This small molecule binds to this protein.
Small molecule (SMILES): CC(=O)N[C@H]1[C@H](O[C@H]2[C@H](O)[C@@H](NC(C)=O)CO[C@@H]2CO)O[C@H](CO)[C@@H](O)[C@@H]1O

Binding-site contacts:
Ligand atom C4 contacts residue ASN252 of chain 1.D at 4.2 Å.
Ligand atom C5 contacts residue ASN252 of chain 1.D at 3.7 Å.
Ligand atom O6 contacts residue PHE297 of chain 1.D at 3.9 Å.
Ligand atom O7 contacts residue ASN252 of chain 1.D at 3.7 Å.
Ligand atom O7 contacts residue LYS301 of chain 1.D at 3.3 Å (salt-bridge).
Ligand atom C6 contacts residue TYR317 of chain 1.D at 3.8 Å (hydrophobic).
Ligand atom C1 contacts residue TYR317 of chain 1.D at 4.3 Å (hydrophobic).
Ligand atom C7 contacts residue TYR317 of chain 1.D at 4.2 Å (hydrophobic).
Ligand atom O7 contacts residue TYR317 of chain 1.D at 3.4 Å (h-bond).
Ligand atom C7 contacts residue ILE319 of chain 1.D at 4.2 Å (hydrophobic).
Ligand atom C8 contacts residue ILE319 of chain 1.D at 3.6 Å (hydrophobic).
Ligand atom C8 contacts residue GLU295 of chain 1.D at 4.2 Å.
Ligand atom C6 contacts residue PHE297 of chain 1.D at 4.3 Å (hydrophobic).
Ligand atom O4 contacts residue TYR317 of chain 1.D at 3.9 Å.
Ligand atom C2 contacts residue ASN252 of chain 1.D at 2.5 Å.
Ligand atom N2 contacts residue ASN252 of chain 1.D at 2.9 Å (h-bond).
Ligand atom C3 contacts residue ASN252 of chain 1.D at 3.8 Å.
Ligand atom O5 contacts residue PHE297 of chain 1.D at 4.2 Å.
Ligand atom O5 contacts residue ASN252 of chain 1.D at 2.4 Å (h-bond).
Ligand atom N2 contacts residue ILE319 of chain 1.D at 3.9 Å.
Ligand atom C7 contacts residue ASN252 of chain 1.D at 3.5 Å.
Ligand atom O5 contacts residue TYR317 of chain 1.D at 4.2 Å.
Ligand atom C7 contacts residue LYS301 of chain 1.D at 4.4 Å.
Ligand atom C5 contacts residue TYR317 of chain 1.D at 3.7 Å (hydrophobic).
Ligand atom C1 contacts residue ASN252 of chain 1.D at 1.4 Å.

Sequence of chain 1.D:
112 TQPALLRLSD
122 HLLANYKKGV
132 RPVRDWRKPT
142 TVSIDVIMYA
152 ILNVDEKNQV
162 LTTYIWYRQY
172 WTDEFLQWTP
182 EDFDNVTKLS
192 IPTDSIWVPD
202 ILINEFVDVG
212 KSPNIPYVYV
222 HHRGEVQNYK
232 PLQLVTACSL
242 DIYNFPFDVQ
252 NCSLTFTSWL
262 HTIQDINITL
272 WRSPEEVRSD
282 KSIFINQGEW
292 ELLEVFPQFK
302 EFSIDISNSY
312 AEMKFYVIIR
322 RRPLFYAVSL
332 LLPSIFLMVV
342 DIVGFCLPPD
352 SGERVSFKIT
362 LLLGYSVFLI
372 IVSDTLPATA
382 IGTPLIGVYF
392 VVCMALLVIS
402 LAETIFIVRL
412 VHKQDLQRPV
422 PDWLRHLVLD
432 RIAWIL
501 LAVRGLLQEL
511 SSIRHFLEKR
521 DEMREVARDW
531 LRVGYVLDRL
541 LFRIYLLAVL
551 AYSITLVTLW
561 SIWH